Sequence of chain 1.A:
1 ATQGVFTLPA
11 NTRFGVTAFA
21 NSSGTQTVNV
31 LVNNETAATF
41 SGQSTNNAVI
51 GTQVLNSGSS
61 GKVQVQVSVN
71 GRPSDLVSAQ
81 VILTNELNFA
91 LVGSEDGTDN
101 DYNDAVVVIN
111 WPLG

The small molecule below binds the protein below.
Small molecule (SMILES): CO[C@H]1O[C@H](CO)[C@@H](O)[C@H](O)[C@@H]1O

Sequence of chain 1.B:
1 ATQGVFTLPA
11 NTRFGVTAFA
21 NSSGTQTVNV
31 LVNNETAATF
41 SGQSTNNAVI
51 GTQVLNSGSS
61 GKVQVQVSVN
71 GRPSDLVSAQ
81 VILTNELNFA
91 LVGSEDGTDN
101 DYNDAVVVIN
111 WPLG

Binding-site contacts:
Ligand atom C4 contacts residue SER22 of chain 1.A at 3.7 Å.
Ligand atom O4 contacts residue GLU95 of chain 1.A at 3.4 Å (salt-bridge).
Ligand atom O2 contacts residue ASN21 of chain 1.A at 2.9 Å (h-bond).
Ligand atom O2 contacts residue ASP104 of chain 1.A at 3.7 Å.
Ligand atom C1 contacts residue GLY114 of chain 1.B at 4.0 Å.
Ligand atom C5 contacts residue ASP96 of chain 1.A at 3.9 Å.
Ligand atom O6 contacts residue SER23 of chain 1.A at 2.9 Å (h-bond).
Ligand atom C3 contacts residue CA1 of chain 1.H at 3.3 Å.
Ligand atom C2 contacts residue CA1 of chain 1.H at 3.3 Å.
Ligand atom O2 contacts residue CA1 of chain 1.H at 2.6 Å.
Ligand atom C1 contacts residue SER23 of chain 1.A at 4.0 Å.
Ligand atom O4 contacts residue CA1 of chain 1.G at 2.5 Å.
Ligand atom O2 contacts residue GLY114 of chain 1.B at 2.5 Å (h-bond).
Ligand atom O3 contacts residue ASP101 of chain 1.A at 2.9 Å (salt-bridge).
Ligand atom C5 contacts residue SER23 of chain 1.A at 4.0 Å.
Ligand atom C3 contacts residue ASP104 of chain 1.A at 3.6 Å.
Ligand atom O3 contacts residue CA1 of chain 1.G at 2.5 Å.
Ligand atom O5 contacts residue SER23 of chain 1.A at 3.2 Å (h-bond).
Ligand atom C4 contacts residue CA1 of chain 1.G at 3.3 Å.
Ligand atom O3 contacts residue ASP104 of chain 1.A at 2.9 Å (salt-bridge).
Ligand atom C2 contacts residue GLY114 of chain 1.B at 3.2 Å.
Ligand atom C3 contacts residue CA1 of chain 1.G at 3.3 Å.
Ligand atom O4 contacts residue ASP96 of chain 1.A at 2.7 Å (salt-bridge).
Ligand atom O2 contacts residue SER22 of chain 1.A at 3.2 Å.
Ligand atom O4 contacts residue ASP104 of chain 1.A at 3.3 Å (salt-bridge).
Ligand atom O3 contacts residue ASP99 of chain 1.A at 2.6 Å (salt-bridge).
Ligand atom O3 contacts residue GLY114 of chain 1.B at 4.2 Å.
Ligand atom O4 contacts residue ASP99 of chain 1.A at 3.3 Å (salt-bridge).
Ligand atom C4 contacts residue ASP99 of chain 1.A at 4.1 Å.
Ligand atom O3 contacts residue CA1 of chain 1.H at 2.4 Å.
Ligand atom C5 contacts residue SER22 of chain 1.A at 3.6 Å.
Ligand atom C6 contacts residue SER22 of chain 1.A at 3.1 Å.
Ligand atom O5 contacts residue SER22 of chain 1.A at 3.6 Å.
Ligand atom C4 contacts residue CA1 of chain 1.H at 3.8 Å.
Ligand atom C6 contacts residue ASP96 of chain 1.A at 3.2 Å.
Ligand atom C6 contacts residue SER23 of chain 1.A at 3.5 Å.
Ligand atom C4 contacts residue ASP96 of chain 1.A at 3.5 Å.
Ligand atom C4 contacts residue ASP104 of chain 1.A at 3.2 Å.
Ligand atom C3 contacts residue ASP99 of chain 1.A at 3.3 Å.
Ligand atom O4 contacts residue GLY97 of chain 1.A at 3.9 Å.